Sequence of chain 1.A:
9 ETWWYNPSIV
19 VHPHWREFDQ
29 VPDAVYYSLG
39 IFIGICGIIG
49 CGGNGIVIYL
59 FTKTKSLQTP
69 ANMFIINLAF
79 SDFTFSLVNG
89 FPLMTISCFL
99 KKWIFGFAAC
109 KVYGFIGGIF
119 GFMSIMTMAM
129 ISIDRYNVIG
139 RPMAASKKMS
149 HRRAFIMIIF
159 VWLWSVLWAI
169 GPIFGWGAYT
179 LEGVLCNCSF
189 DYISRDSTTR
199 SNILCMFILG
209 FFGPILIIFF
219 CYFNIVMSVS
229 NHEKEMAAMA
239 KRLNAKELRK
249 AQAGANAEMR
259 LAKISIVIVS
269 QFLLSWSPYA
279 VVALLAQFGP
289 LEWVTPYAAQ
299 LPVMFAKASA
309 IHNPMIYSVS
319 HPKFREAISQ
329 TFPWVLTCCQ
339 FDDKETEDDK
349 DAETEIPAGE

Binding-site contacts:
Ligand atom C10 contacts residue GLY116 of chain 1.A at 3.8 Å.
Ligand atom C10 contacts residue PHE188 of chain 1.A at 4.0 Å (hydrophobic).
Ligand atom C14 contacts residue TYR111 of chain 1.A at 3.8 Å (hydrophobic).
Ligand atom C2 contacts residue PHE209 of chain 1.A at 3.7 Å (hydrophobic).
Ligand atom C11 contacts residue GLY112 of chain 1.A at 3.5 Å.
Ligand atom C14 contacts residue ASN87 of chain 1.A at 3.8 Å.
Ligand atom C19 contacts residue PHE188 of chain 1.A at 3.6 Å (hydrophobic).
Ligand atom C8 contacts residue PHE188 of chain 1.A at 3.8 Å (hydrophobic).
Ligand atom C5 contacts residue TRP274 of chain 1.A at 3.9 Å (hydrophobic).
Ligand atom C15 contacts residue LYS305 of chain 1.A at 1.3 Å.
Ligand atom C15 contacts residue VAL301 of chain 1.A at 3.8 Å (hydrophobic).
Ligand atom C13 contacts residue LYS305 of chain 1.A at 3.7 Å.
Ligand atom C2 contacts residue ALA278 of chain 1.A at 3.7 Å (hydrophobic).
Ligand atom C4 contacts residue PHE209 of chain 1.A at 3.9 Å (hydrophobic).
Ligand atom C5 contacts residue PHE120 of chain 1.A at 3.9 Å (hydrophobic).
Ligand atom C15 contacts residue CYS186 of chain 1.A at 3.9 Å (hydrophobic).
Ligand atom C20 contacts residue SER187 of chain 1.A at 4.0 Å.
Ligand atom C14 contacts residue CYS186 of chain 1.A at 3.3 Å (hydrophobic).
Ligand atom C19 contacts residue MET204 of chain 1.A at 3.8 Å (hydrophobic).
Ligand atom C20 contacts residue TRP274 of chain 1.A at 3.6 Å (hydrophobic).
Ligand atom C11 contacts residue GLY115 of chain 1.A at 4.0 Å.
Ligand atom C7 contacts residue PHE120 of chain 1.A at 3.5 Å (hydrophobic).
Ligand atom C12 contacts residue GLY112 of chain 1.A at 3.6 Å.
Ligand atom C13 contacts residue CYS186 of chain 1.A at 3.9 Å (hydrophobic).
Ligand atom C11 contacts residue GLY116 of chain 1.A at 3.5 Å.
Ligand atom C18 contacts residue GLY119 of chain 1.A at 3.8 Å.
Ligand atom C16 contacts residue PHE205 of chain 1.A at 3.7 Å (hydrophobic).
Ligand atom C6 contacts residue PHE120 of chain 1.A at 3.8 Å (hydrophobic).
Ligand atom C19 contacts residue GLY116 of chain 1.A at 3.5 Å.
Ligand atom C11 contacts residue SER187 of chain 1.A at 3.7 Å.
Ligand atom C9 contacts residue PHE188 of chain 1.A at 3.7 Å (hydrophobic).
Ligand atom C3 contacts residue TRP274 of chain 1.A at 3.7 Å (hydrophobic).
Ligand atom C17 contacts residue PHE205 of chain 1.A at 3.9 Å (hydrophobic).
Ligand atom C14 contacts residue LYS305 of chain 1.A at 2.5 Å.
Ligand atom C9 contacts residue GLY116 of chain 1.A at 3.7 Å.
Ligand atom C3 contacts residue PHE209 of chain 1.A at 3.8 Å (hydrophobic).
Ligand atom C12 contacts residue SER187 of chain 1.A at 3.6 Å.
Ligand atom C18 contacts residue PHE120 of chain 1.A at 3.8 Å (hydrophobic).
Ligand atom C13 contacts residue SER187 of chain 1.A at 3.8 Å.
Ligand atom C15 contacts residue ASN185 of chain 1.A at 3.8 Å.

A small-molecule ligand and the protein it binds are described below.
Small molecule (SMILES): CC1=C(/C=C/C(C)=C/C=C/C(C)=C/C=O)C(C)(C)CCC1